Sequence of chain 1.A:
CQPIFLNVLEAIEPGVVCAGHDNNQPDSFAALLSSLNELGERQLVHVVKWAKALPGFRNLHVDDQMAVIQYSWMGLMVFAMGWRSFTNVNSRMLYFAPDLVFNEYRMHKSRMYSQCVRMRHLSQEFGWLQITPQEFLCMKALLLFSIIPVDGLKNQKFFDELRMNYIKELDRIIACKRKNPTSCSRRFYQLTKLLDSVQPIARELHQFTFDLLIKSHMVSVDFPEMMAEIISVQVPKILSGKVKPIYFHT

Binding-site contacts:
Ligand atom CD2 contacts residue MET84 of chain 1.A at 3.5 Å (hydrophobic).
Ligand atom N contacts residue GLU247 of chain 1.A at 3.0 Å (salt-bridge).
Ligand atom CD contacts residue GLU243 of chain 1.A at 3.6 Å.
Ligand atom CE2 contacts residue GLN88 of chain 1.A at 3.6 Å.
Ligand atom CE1 contacts residue ILE87 of chain 1.A at 3.8 Å (hydrophobic).
Ligand atom CG contacts residue MET84 of chain 1.A at 3.6 Å (hydrophobic).
Ligand atom CD1 contacts residue MET244 of chain 1.A at 3.3 Å (hydrophobic).
Ligand atom CG contacts residue MET84 of chain 1.A at 3.7 Å (hydrophobic).
Ligand atom CG contacts residue GLN88 of chain 1.A at 3.9 Å.
Ligand atom CD contacts residue MET244 of chain 1.A at 3.7 Å (hydrophobic).
Ligand atom N contacts residue GLU247 of chain 1.A at 3.7 Å.
Ligand atom CE2 contacts residue VAL80 of chain 1.A at 3.8 Å (hydrophobic).
Ligand atom CA contacts residue GLU247 of chain 1.A at 3.5 Å.
Ligand atom OG contacts residue GLN252 of chain 1.A at 3.6 Å.
Ligand atom CB contacts residue GLU247 of chain 1.A at 3.1 Å.
Ligand atom CA contacts residue GLU247 of chain 1.A at 3.6 Å.
Ligand atom C contacts residue LYS70 of chain 1.A at 3.8 Å.
Ligand atom CD1 contacts residue MET84 of chain 1.A at 3.8 Å (hydrophobic).
Ligand atom O contacts residue GLU247 of chain 1.A at 3.5 Å (salt-bridge).
Ligand atom CZ contacts residue ILE87 of chain 1.A at 3.7 Å (hydrophobic).
Ligand atom C contacts residue GLU247 of chain 1.A at 3.9 Å.
Ligand atom CD contacts residue GLU247 of chain 1.A at 3.7 Å.
Ligand atom CB contacts residue GLU247 of chain 1.A at 3.0 Å.
Ligand atom CB contacts residue GLU247 of chain 1.A at 3.7 Å.
Ligand atom CE1 contacts residue VAL66 of chain 1.A at 3.6 Å (hydrophobic).
Ligand atom O contacts residue LYS70 of chain 1.A at 2.6 Å (salt-bridge).
Ligand atom CD2 contacts residue VAL66 of chain 1.A at 3.4 Å (hydrophobic).
Ligand atom N contacts residue GLN88 of chain 1.A at 3.1 Å (h-bond).
Ligand atom OE2 contacts residue MET84 of chain 1.A at 3.9 Å.
Ligand atom OG contacts residue GLU247 of chain 1.A at 3.9 Å.
Ligand atom N contacts residue GLU247 of chain 1.A at 2.9 Å (salt-bridge).
Ligand atom CE2 contacts residue MET84 of chain 1.A at 3.7 Å (hydrophobic).
Ligand atom NE contacts residue GLU243 of chain 1.A at 3.2 Å.
Ligand atom CZ contacts residue GLN83 of chain 1.A at 3.2 Å.
Ligand atom OG contacts residue VAL251 of chain 1.A at 3.5 Å.
Ligand atom NH1 contacts residue GLU247 of chain 1.A at 3.3 Å (salt-bridge).
Ligand atom CD2 contacts residue GLN88 of chain 1.A at 3.4 Å.
Ligand atom C contacts residue GLU247 of chain 1.A at 3.4 Å.
Ligand atom CE1 contacts residue LYS70 of chain 1.A at 3.8 Å.
Ligand atom CG contacts residue GLU247 of chain 1.A at 3.2 Å.

A protein and the small-molecule ligand that binds it are described below.
Small molecule (SMILES): CC(C)C[C@H](NC(=O)[C@H](CO)NC(=O)[C@H](CCC(=O)O)NC(=O)[C@H](Cc1ccccc1)NC(=O)[C@H](CCCN=C(N)N)NC(=O)[C@H](CO)NC(=O)[C@@H](N)CO)C(=O)N[C@@H](Cc1ccccc1)C(=O)N[C@@H](C)C(=O)NCC=O